The protein below binds the small molecule below.
Small molecule (SMILES): CC(=O)N[C@@H]1[C@@H](O)[C@H](O)[C@@H](CO)O[C@H]1O

Binding-site contacts:
Ligand atom N2 contacts residue ASN203 of chain 1.A at 3.0 Å (h-bond).
Ligand atom C3 contacts residue ASN203 of chain 1.A at 3.9 Å.
Ligand atom O7 contacts residue THR205 of chain 1.A at 4.3 Å.
Ligand atom C4 contacts residue ASN203 of chain 1.A at 4.3 Å.
Ligand atom C5 contacts residue ASN203 of chain 1.A at 3.7 Å.
Ligand atom C1 contacts residue ASN203 of chain 1.A at 1.4 Å.
Ligand atom O5 contacts residue ASN203 of chain 1.A at 2.4 Å (h-bond).
Ligand atom O7 contacts residue ASN203 of chain 1.A at 2.9 Å (h-bond).
Ligand atom C2 contacts residue ASN203 of chain 1.A at 2.6 Å.
Ligand atom C7 contacts residue ASN203 of chain 1.A at 3.1 Å.
Ligand atom C8 contacts residue ASN203 of chain 1.A at 4.3 Å.

Sequence of chain 1.A:
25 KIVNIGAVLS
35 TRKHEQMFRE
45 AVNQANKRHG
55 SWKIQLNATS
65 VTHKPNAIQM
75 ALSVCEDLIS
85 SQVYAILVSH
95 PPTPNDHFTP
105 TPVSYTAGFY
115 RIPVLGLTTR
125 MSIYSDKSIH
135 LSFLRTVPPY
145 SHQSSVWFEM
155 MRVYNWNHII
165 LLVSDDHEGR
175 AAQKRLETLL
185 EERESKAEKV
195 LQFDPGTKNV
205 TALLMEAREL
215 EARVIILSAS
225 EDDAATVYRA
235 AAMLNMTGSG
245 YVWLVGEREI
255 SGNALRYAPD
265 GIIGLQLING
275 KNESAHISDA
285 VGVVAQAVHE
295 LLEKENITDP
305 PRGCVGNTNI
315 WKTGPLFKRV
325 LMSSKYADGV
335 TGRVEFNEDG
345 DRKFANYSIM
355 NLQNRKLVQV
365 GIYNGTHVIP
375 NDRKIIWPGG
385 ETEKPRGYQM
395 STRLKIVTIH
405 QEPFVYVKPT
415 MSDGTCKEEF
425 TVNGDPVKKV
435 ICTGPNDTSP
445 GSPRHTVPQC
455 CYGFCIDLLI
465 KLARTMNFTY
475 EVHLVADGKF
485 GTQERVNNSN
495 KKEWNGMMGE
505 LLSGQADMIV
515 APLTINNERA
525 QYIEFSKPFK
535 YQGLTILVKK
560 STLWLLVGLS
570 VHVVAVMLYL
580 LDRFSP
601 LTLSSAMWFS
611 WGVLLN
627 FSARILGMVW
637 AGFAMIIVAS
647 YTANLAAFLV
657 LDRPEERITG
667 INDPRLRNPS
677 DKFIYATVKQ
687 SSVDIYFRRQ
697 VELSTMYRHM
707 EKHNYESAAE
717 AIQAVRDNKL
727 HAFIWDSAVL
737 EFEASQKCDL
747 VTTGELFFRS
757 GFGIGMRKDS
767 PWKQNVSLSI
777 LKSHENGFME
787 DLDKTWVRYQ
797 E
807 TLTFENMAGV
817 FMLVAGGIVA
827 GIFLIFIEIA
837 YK